Binding-site contacts:
Ligand atom O4' contacts residue SER138 of chain 108.B at 3.3 Å (h-bond).
Ligand atom O1A contacts residue GLN11 of chain 108.B at 3.1 Å.
Ligand atom O3' contacts residue GLU181 of chain 108.B at 3.3 Å (salt-bridge).
Ligand atom C2 contacts residue ASN204 of chain 108.B at 3.4 Å.
Ligand atom O6 contacts residue TYR222 of chain 108.B at 3.8 Å.
Ligand atom N3 contacts residue VAL169 of chain 108.B at 3.8 Å.
Ligand atom PB contacts residue MG1 of chain 108.F at 3.7 Å.
Ligand atom O6 contacts residue GLN15 of chain 108.B at 2.5 Å (h-bond).
Ligand atom PG contacts residue GLY142 of chain 108.B at 3.9 Å.
Ligand atom PB contacts residue GLY10 of chain 108.B at 3.9 Å.
Ligand atom PB contacts residue THR143 of chain 108.B at 3.3 Å.
Ligand atom O1B contacts residue MG1 of chain 108.F at 2.4 Å.
Ligand atom N2 contacts residue ASN204 of chain 108.B at 2.6 Å (h-bond).
Ligand atom O2B contacts residue GLY144 of chain 108.B at 2.7 Å (h-bond).
Ligand atom N2 contacts residue ASN226 of chain 108.B at 2.9 Å (h-bond).
Ligand atom O2G contacts residue GLY142 of chain 108.B at 3.0 Å (h-bond).
Ligand atom N1 contacts residue ASN226 of chain 108.B at 2.7 Å (h-bond).
Ligand atom O3B contacts residue THR143 of chain 108.B at 3.1 Å (h-bond).
Ligand atom O3G contacts residue MG1 of chain 108.F at 2.5 Å.
Ligand atom O1B contacts residue GLN11 of chain 108.B at 3.2 Å (h-bond).
Ligand atom C2 contacts residue TYR222 of chain 108.B at 3.5 Å (hydrophobic).
Ligand atom O3B contacts residue GLY142 of chain 108.B at 3.5 Å (h-bond).
Ligand atom N1 contacts residue TYR222 of chain 108.B at 3.2 Å.
Ligand atom O1G contacts residue ALA97 of chain 108.B at 3.0 Å (h-bond).
Ligand atom C2 contacts residue ASN226 of chain 108.B at 3.6 Å.
Ligand atom O2B contacts residue GLY10 of chain 108.B at 3.2 Å.
Ligand atom O2G contacts residue ASN99 of chain 108.B at 2.9 Å (h-bond).
Ligand atom O2A contacts residue GLN11 of chain 108.B at 3.5 Å (h-bond).
Ligand atom O1B contacts residue GLY10 of chain 108.B at 3.7 Å.
Ligand atom O6 contacts residue ASN226 of chain 108.B at 3.1 Å (h-bond).
Ligand atom O3B contacts residue MG1 of chain 108.F at 3.8 Å.
Ligand atom O2B contacts residue THR143 of chain 108.B at 2.7 Å (h-bond).
Ligand atom O2A contacts residue CYS12 of chain 108.B at 3.3 Å (h-bond).
Ligand atom O1G contacts residue THR143 of chain 108.B at 3.4 Å.
Ligand atom N3 contacts residue ASN204 of chain 108.B at 3.0 Å (h-bond).
Ligand atom PG contacts residue MG1 of chain 108.F at 3.5 Å.
Ligand atom C6 contacts residue GLN15 of chain 108.B at 3.6 Å.
Ligand atom C6 contacts residue ASN226 of chain 108.B at 3.3 Å.
Ligand atom C6 contacts residue TYR222 of chain 108.B at 3.7 Å (hydrophobic).
Ligand atom C4' contacts residue SER138 of chain 108.B at 3.2 Å.

Sequence of chain 108.B:
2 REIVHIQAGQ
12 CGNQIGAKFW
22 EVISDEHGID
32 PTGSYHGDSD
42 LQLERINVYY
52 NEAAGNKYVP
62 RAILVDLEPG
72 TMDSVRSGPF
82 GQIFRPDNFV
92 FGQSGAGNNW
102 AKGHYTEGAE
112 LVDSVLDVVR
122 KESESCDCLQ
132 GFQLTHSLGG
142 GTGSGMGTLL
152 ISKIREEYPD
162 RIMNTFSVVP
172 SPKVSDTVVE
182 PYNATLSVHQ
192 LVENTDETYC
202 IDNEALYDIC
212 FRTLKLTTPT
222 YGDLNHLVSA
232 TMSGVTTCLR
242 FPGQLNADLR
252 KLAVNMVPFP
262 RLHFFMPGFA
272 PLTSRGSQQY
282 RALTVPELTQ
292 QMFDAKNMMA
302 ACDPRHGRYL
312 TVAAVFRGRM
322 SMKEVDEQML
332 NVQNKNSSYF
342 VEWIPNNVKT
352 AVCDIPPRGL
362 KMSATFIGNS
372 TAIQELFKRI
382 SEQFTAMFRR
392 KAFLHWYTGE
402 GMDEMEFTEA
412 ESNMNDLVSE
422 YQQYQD

The small molecule below binds the protein below.
Small molecule (SMILES): Nc1nc2c(ncn2[C@@H]2O[C@H](CO[P](=O)(O)C[P](=O)(O)OP(=O)(O)O)[C@@H](O)[C@H]2O)c(=O)[nH]1